A protein and the small-molecule ligand that binds it are described below.
Small molecule (SMILES): Cc1cc(CCCCCCCOc2ccc(C3=NCCO3)cc2)on1

Sequence of chain 20.C:
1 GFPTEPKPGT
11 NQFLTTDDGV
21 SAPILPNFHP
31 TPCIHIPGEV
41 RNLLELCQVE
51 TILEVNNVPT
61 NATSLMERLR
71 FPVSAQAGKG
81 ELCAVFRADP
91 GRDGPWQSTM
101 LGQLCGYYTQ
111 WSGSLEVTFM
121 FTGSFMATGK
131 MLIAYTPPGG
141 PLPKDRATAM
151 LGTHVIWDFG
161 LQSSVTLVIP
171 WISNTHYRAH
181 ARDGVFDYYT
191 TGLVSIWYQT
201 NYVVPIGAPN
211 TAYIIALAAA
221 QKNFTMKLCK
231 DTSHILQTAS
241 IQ

Sequence of chain 16.C:
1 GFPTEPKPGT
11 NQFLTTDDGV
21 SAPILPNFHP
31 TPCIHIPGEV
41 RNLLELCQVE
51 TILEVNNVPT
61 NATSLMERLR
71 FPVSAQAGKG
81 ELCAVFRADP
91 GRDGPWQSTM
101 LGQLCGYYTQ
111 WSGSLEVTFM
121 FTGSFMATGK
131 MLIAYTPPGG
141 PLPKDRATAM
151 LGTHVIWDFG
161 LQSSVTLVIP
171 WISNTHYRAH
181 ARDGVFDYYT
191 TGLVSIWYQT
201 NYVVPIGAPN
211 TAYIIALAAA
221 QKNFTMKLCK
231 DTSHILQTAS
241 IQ

Binding-site contacts:
Ligand atom C5 contacts residue PHE155 of chain 20.A at 3.9 Å (hydrophobic).
Ligand atom C4A contacts residue ASP112 of chain 20.A at 3.0 Å.
Ligand atom C2B contacts residue TYR201 of chain 20.A at 3.4 Å (hydrophobic).
Ligand atom C4 contacts residue VAL190 of chain 20.A at 3.8 Å (hydrophobic).
Ligand atom C4A contacts residue THR114 of chain 20.A at 3.6 Å.
Ligand atom C3B contacts residue ASN228 of chain 20.A at 4.0 Å.
Ligand atom N2 contacts residue PHE155 of chain 20.A at 3.6 Å.
Ligand atom C4B contacts residue ASN228 of chain 20.A at 4.0 Å.
Ligand atom C5 contacts residue PHE233 of chain 20.A at 3.9 Å (hydrophobic).
Ligand atom C5B contacts residue ILE111 of chain 20.A at 4.0 Å (hydrophobic).
Ligand atom C5C contacts residue PHE135 of chain 20.A at 3.5 Å (hydrophobic).
Ligand atom C4C contacts residue PHE135 of chain 20.A at 3.7 Å (hydrophobic).
Ligand atom O1A contacts residue ASN228 of chain 20.A at 3.7 Å.
Ligand atom C6C contacts residue TYR201 of chain 20.A at 4.0 Å (hydrophobic).
Ligand atom C31 contacts residue VAL179 of chain 20.A at 3.5 Å (hydrophobic).
Ligand atom C3C contacts residue PHE135 of chain 20.A at 3.8 Å (hydrophobic).
Ligand atom C3 contacts residue PHE155 of chain 20.A at 4.0 Å (hydrophobic).
Ligand atom C5B contacts residue ASP112 of chain 20.A at 3.9 Å.
Ligand atom C31 contacts residue ILE24 of chain 20.C at 3.6 Å (hydrophobic).
Ligand atom C5A contacts residue ASN228 of chain 20.A at 4.0 Å.
Ligand atom C2A contacts residue TRP203 of chain 20.A at 3.6 Å (hydrophobic).
Ligand atom C2B contacts residue TRP203 of chain 20.A at 4.1 Å (hydrophobic).
Ligand atom O1B contacts residue MET230 of chain 20.A at 4.0 Å.
Ligand atom C31 contacts residue PRO177 of chain 20.A at 3.9 Å (hydrophobic).
Ligand atom N3A contacts residue ASP112 of chain 20.A at 2.8 Å (salt-bridge).
Ligand atom C2C contacts residue VAL192 of chain 20.A at 3.7 Å (hydrophobic).
Ligand atom C4 contacts residue ILE24 of chain 20.C at 4.0 Å (hydrophobic).
Ligand atom O1 contacts residue PHE233 of chain 20.A at 3.1 Å.
Ligand atom C6B contacts residue ILE113 of chain 20.A at 4.0 Å (hydrophobic).
Ligand atom C3B contacts residue TRP203 of chain 20.A at 3.2 Å (hydrophobic).
Ligand atom C7C contacts residue MET230 of chain 20.A at 4.0 Å (hydrophobic).
Ligand atom N3A contacts residue ILE113 of chain 20.A at 3.7 Å.
Ligand atom O1A contacts residue TRP203 of chain 20.A at 3.3 Å.
Ligand atom C4C contacts residue VAL192 of chain 20.A at 3.5 Å (hydrophobic).
Ligand atom C4B contacts residue TRP203 of chain 20.A at 3.6 Å (hydrophobic).
Ligand atom O1 contacts residue PHE155 of chain 20.A at 3.5 Å.
Ligand atom O1B contacts residue TYR201 of chain 20.A at 3.4 Å.
Ligand atom C5C contacts residue ILE111 of chain 20.A at 3.7 Å (hydrophobic).
Ligand atom C5B contacts residue ILE113 of chain 20.A at 3.5 Å (hydrophobic).
Ligand atom N2 contacts residue PHE233 of chain 20.A at 3.8 Å.

Sequence of chain 20.A:
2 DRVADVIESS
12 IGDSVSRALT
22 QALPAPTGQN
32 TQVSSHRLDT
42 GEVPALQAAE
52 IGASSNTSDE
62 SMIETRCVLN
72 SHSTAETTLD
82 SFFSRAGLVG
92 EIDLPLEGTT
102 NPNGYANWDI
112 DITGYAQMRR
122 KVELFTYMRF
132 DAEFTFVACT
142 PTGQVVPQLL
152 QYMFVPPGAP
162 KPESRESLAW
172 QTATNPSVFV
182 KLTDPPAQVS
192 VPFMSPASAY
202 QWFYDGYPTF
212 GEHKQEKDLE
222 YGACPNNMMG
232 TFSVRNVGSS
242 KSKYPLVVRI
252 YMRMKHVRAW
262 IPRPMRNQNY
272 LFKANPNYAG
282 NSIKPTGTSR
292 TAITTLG